Sequence of chain 1.A:
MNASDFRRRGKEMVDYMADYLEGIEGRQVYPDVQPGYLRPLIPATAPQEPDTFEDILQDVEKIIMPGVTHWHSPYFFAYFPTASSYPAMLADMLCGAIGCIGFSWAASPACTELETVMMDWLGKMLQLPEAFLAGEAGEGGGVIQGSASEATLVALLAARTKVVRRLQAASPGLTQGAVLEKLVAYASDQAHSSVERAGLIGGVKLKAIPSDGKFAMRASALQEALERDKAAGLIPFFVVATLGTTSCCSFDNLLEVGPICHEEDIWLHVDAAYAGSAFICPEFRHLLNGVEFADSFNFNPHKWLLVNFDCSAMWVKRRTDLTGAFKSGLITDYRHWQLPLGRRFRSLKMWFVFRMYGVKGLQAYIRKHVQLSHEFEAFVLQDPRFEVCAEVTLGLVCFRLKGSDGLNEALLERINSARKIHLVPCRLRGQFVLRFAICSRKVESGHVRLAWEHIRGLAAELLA

The small molecule below binds the protein below.
Small molecule (SMILES): C[C@@](Cc1ccc(O)c(O)c1)(NN)C(=O)O

Sequence of chain 1.B:
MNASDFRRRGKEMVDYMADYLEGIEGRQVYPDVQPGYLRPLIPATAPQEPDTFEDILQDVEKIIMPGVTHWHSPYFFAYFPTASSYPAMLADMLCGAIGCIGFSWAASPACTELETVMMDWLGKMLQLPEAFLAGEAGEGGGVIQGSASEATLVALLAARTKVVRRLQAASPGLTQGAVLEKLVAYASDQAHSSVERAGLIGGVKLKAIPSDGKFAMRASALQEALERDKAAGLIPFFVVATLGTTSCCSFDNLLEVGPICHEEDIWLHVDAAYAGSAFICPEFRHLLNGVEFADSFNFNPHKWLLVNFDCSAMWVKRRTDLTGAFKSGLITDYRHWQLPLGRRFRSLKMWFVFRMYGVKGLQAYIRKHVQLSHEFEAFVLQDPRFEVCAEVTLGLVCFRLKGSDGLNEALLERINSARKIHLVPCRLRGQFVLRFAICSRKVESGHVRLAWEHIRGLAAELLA

Binding-site contacts:
Ligand atom OH contacts residue HIS302 of chain 1.B at 3.5 Å (h-bond).
Ligand atom OE1 contacts residue PLP1 of chain 1.I at 2.6 Å (h-bond).
Ligand atom O contacts residue TYR79 of chain 1.B at 3.4 Å.
Ligand atom OE1 contacts residue HIS302 of chain 1.B at 3.8 Å.
Ligand atom N contacts residue HIS192 of chain 1.B at 3.8 Å.
Ligand atom OE1 contacts residue LYS303 of chain 1.B at 3.7 Å.
Ligand atom CE1 contacts residue LYS303 of chain 1.B at 3.4 Å.
Ligand atom CB1 contacts residue LYS303 of chain 1.B at 4.0 Å.
Ligand atom CB1 contacts residue PHE80 of chain 1.B at 3.7 Å (hydrophobic).
Ligand atom CB1 contacts residue TYR79 of chain 1.B at 3.9 Å (hydrophobic).
Ligand atom CE2 contacts residue LYS303 of chain 1.B at 3.9 Å.
Ligand atom OE1 contacts residue PHE309 of chain 1.B at 4.0 Å.
Ligand atom OE1 contacts residue ILE101 of chain 1.A at 3.8 Å.
Ligand atom OXT contacts residue THR246 of chain 1.B at 4.0 Å.
Ligand atom CZ contacts residue LYS303 of chain 1.B at 3.6 Å.
Ligand atom CA contacts residue PLP1 of chain 1.I at 3.5 Å.
Ligand atom CZ contacts residue THR82 of chain 1.B at 4.0 Å.
Ligand atom CZ contacts residue ILE101 of chain 1.A at 4.0 Å (hydrophobic).
Ligand atom C contacts residue THR246 of chain 1.B at 3.9 Å.
Ligand atom O contacts residue THR246 of chain 1.B at 3.7 Å.
Ligand atom N contacts residue LYS303 of chain 1.B at 3.4 Å (salt-bridge).
Ligand atom OH contacts residue THR82 of chain 1.B at 3.0 Å (h-bond).
Ligand atom CE2 contacts residue PRO81 of chain 1.B at 3.6 Å (hydrophobic).
Ligand atom CD1 contacts residue LYS303 of chain 1.B at 3.8 Å.
Ligand atom CB1 contacts residue PLP1 of chain 1.I at 3.9 Å.
Ligand atom CD2 contacts residue LYS303 of chain 1.B at 4.0 Å.
Ligand atom NN contacts residue HIS192 of chain 1.B at 3.2 Å (h-bond).
Ligand atom CE2 contacts residue PHE80 of chain 1.B at 3.6 Å (hydrophobic).
Ligand atom OXT contacts residue HIS192 of chain 1.B at 3.3 Å (h-bond).
Ligand atom OH contacts residue ILE101 of chain 1.A at 3.8 Å.
Ligand atom NN contacts residue PLP1 of chain 1.I at 2.5 Å.
Ligand atom CE1 contacts residue ILE101 of chain 1.A at 4.0 Å (hydrophobic).
Ligand atom CD2 contacts residue TRP71 of chain 1.B at 3.7 Å (hydrophobic).
Ligand atom CD2 contacts residue PHE80 of chain 1.B at 3.7 Å (hydrophobic).
Ligand atom CE2 contacts residue TRP71 of chain 1.B at 3.7 Å (hydrophobic).
Ligand atom CB contacts residue PHE103 of chain 1.A at 3.7 Å (hydrophobic).
Ligand atom N contacts residue PLP1 of chain 1.I at 1.3 Å.
Ligand atom OH contacts residue LYS303 of chain 1.B at 3.6 Å.
Ligand atom CD1 contacts residue PLP1 of chain 1.I at 3.3 Å.
Ligand atom CE1 contacts residue PLP1 of chain 1.I at 3.3 Å.